The small molecule below binds the protein below.
Small molecule (SMILES): CC(=O)N[C@@H]1[C@@H](O)[C@H](O)[C@@H](CO)O[C@H]1O

Binding-site contacts:
Ligand atom C7 contacts residue ASN165 of chain 1.A at 4.0 Å.
Ligand atom C3 contacts residue ASN165 of chain 1.A at 3.8 Å.
Ligand atom O5 contacts residue ASN165 of chain 1.A at 2.4 Å (h-bond).
Ligand atom N2 contacts residue ASN165 of chain 1.A at 2.9 Å (h-bond).
Ligand atom C5 contacts residue ASN165 of chain 1.A at 3.7 Å.
Ligand atom C2 contacts residue ASN165 of chain 1.A at 2.5 Å.
Ligand atom C4 contacts residue ASN165 of chain 1.A at 4.2 Å.
Ligand atom C6 contacts residue ASN165 of chain 1.A at 4.4 Å.
Ligand atom C1 contacts residue ASN165 of chain 1.A at 1.4 Å.

Sequence of chain 1.A:
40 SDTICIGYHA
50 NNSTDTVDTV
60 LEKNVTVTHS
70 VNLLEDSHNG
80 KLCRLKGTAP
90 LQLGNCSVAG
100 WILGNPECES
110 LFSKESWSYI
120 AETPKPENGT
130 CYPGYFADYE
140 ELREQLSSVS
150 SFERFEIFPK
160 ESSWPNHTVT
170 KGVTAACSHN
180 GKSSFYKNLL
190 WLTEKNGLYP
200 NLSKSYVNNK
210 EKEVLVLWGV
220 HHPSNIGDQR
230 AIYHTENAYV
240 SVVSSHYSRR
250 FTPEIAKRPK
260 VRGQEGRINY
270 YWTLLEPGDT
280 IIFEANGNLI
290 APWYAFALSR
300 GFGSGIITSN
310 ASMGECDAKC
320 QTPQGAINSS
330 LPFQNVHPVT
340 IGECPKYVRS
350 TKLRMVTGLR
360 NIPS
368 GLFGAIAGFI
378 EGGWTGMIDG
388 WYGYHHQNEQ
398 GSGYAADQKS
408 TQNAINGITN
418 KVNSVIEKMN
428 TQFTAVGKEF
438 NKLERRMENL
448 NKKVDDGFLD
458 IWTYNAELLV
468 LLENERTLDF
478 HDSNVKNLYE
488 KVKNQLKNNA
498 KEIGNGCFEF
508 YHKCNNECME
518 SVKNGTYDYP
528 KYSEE